Sequence of chain 1.D:
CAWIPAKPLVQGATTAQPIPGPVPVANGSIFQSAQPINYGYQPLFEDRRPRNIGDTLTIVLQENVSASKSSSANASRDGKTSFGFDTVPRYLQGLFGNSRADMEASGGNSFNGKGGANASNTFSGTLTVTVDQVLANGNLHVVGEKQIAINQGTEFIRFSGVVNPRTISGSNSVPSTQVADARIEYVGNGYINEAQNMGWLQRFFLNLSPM

The small molecule below binds the protein below.
Small molecule (SMILES): CCCCCCCC(=O)O

Binding-site contacts:
Ligand atom C1 contacts residue TRP24 of chain 1.D at 4.2 Å (hydrophobic).
Ligand atom C7 contacts residue TRP221 of chain 1.C at 3.7 Å (hydrophobic).
Ligand atom O1 contacts residue TRP24 of chain 1.D at 3.3 Å.
Ligand atom O1 contacts residue LEU229 of chain 1.B at 4.2 Å.
Ligand atom C1 contacts residue LEU229 of chain 1.B at 4.3 Å (hydrophobic).
Ligand atom C4 contacts residue LEU229 of chain 1.B at 4.0 Å (hydrophobic).
Ligand atom C2 contacts residue CYS22 of chain 1.D at 2.6 Å (hydrophobic).
Ligand atom C3 contacts residue LEU229 of chain 1.B at 4.2 Å (hydrophobic).
Ligand atom C3 contacts residue CYS22 of chain 1.D at 3.6 Å (hydrophobic).
Ligand atom C2 contacts residue ASN228 of chain 1.B at 3.9 Å.
Ligand atom C4 contacts residue TRP221 of chain 1.C at 4.3 Å (hydrophobic).
Ligand atom C8 contacts residue TRP221 of chain 1.C at 4.0 Å (hydrophobic).
Ligand atom C1 contacts residue ASN228 of chain 1.B at 4.5 Å.
Ligand atom C5 contacts residue TRP221 of chain 1.C at 4.3 Å (hydrophobic).
Ligand atom O1 contacts residue CYS22 of chain 1.D at 2.6 Å (h-bond).
Ligand atom C1 contacts residue ALA23 of chain 1.D at 4.4 Å (hydrophobic).
Ligand atom C1 contacts residue CYS22 of chain 1.D at 1.7 Å (hydrophobic).
Ligand atom C2 contacts residue LEU229 of chain 1.B at 3.9 Å (hydrophobic).
Ligand atom C6 contacts residue TRP221 of chain 1.C at 4.5 Å (hydrophobic).

Sequence of chain 1.B:
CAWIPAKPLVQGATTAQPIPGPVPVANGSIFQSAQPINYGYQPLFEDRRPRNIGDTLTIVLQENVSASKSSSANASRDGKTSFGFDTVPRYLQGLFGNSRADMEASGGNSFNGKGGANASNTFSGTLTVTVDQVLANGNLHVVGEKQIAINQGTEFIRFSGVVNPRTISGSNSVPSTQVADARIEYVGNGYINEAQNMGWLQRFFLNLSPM

Sequence of chain 1.C:
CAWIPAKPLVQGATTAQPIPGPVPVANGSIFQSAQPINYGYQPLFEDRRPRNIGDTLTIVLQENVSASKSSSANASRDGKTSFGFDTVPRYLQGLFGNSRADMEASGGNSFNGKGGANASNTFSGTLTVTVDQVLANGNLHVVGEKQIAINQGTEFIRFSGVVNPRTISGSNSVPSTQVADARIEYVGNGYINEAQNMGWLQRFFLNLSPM